The small molecule below binds the protein below.
Small molecule (SMILES): O=C([O-])[C@H](O)/C=C(/[O-])O

Binding-site contacts:
Ligand atom O1A contacts residue PHE119 of chain 1.E at 3.7 Å.
Ligand atom C1 contacts residue PHE119 of chain 1.E at 3.9 Å (hydrophobic).
Ligand atom O4A contacts residue GLY402 of chain 1.E at 2.5 Å (h-bond).
Ligand atom O1B contacts residue THR254 of chain 1.E at 3.4 Å.
Ligand atom O4B contacts residue FAD1 of chain 1.U at 3.4 Å.
Ligand atom C4 contacts residue FAD1 of chain 1.U at 3.2 Å.
Ligand atom C1 contacts residue HIS242 of chain 1.E at 3.6 Å.
Ligand atom O1A contacts residue FAD1 of chain 1.U at 3.5 Å (h-bond).
Ligand atom O2 contacts residue HIS354 of chain 1.E at 3.3 Å (h-bond).
Ligand atom O1A contacts residue GLU255 of chain 1.E at 3.4 Å (salt-bridge).
Ligand atom O2 contacts residue ARG286 of chain 1.E at 2.8 Å (salt-bridge).
Ligand atom C3 contacts residue FAD1 of chain 1.U at 2.9 Å.
Ligand atom O2 contacts residue HIS242 of chain 1.E at 2.9 Å.
Ligand atom O4A contacts residue ARG399 of chain 1.E at 3.0 Å (salt-bridge).
Ligand atom C3 contacts residue ARG286 of chain 1.E at 2.9 Å.
Ligand atom C4 contacts residue ARG286 of chain 1.E at 3.0 Å.
Ligand atom O1A contacts residue GLY51 of chain 1.E at 2.8 Å (h-bond).
Ligand atom C2 contacts residue ARG286 of chain 1.E at 3.2 Å.
Ligand atom C2 contacts residue FAD1 of chain 1.U at 3.3 Å.
Ligand atom C4 contacts residue GLY402 of chain 1.E at 3.7 Å.
Ligand atom O4B contacts residue ARG286 of chain 1.E at 2.7 Å (salt-bridge).
Ligand atom C1 contacts residue GLU255 of chain 1.E at 3.3 Å.
Ligand atom C4 contacts residue ARG399 of chain 1.E at 3.6 Å.
Ligand atom O4A contacts residue ARG286 of chain 1.E at 3.6 Å.
Ligand atom O1B contacts residue HIS242 of chain 1.E at 2.5 Å (h-bond).
Ligand atom O4A contacts residue GLY401 of chain 1.E at 3.3 Å.
Ligand atom C1 contacts residue ARG286 of chain 1.E at 3.5 Å.
Ligand atom C4 contacts residue GLY401 of chain 1.E at 3.9 Å.
Ligand atom C1 contacts residue THR254 of chain 1.E at 3.4 Å.
Ligand atom O4B contacts residue HIS354 of chain 1.E at 2.9 Å (h-bond).
Ligand atom O1B contacts residue GLU255 of chain 1.E at 2.6 Å (salt-bridge).
Ligand atom O1B contacts residue ARG286 of chain 1.E at 3.2 Å (salt-bridge).
Ligand atom O1A contacts residue GLN50 of chain 1.E at 4.0 Å.
Ligand atom O4B contacts residue ARG399 of chain 1.E at 2.7 Å (salt-bridge).
Ligand atom C3 contacts residue PHE119 of chain 1.E at 3.9 Å (hydrophobic).
Ligand atom O2 contacts residue LEU252 of chain 1.E at 3.8 Å.
Ligand atom C1 contacts residue GLY51 of chain 1.E at 4.0 Å.
Ligand atom O1A contacts residue THR254 of chain 1.E at 2.5 Å (h-bond).
Ligand atom O4A contacts residue FAD1 of chain 1.U at 2.8 Å.
Ligand atom C2 contacts residue HIS242 of chain 1.E at 3.9 Å.

Sequence of chain 1.E:
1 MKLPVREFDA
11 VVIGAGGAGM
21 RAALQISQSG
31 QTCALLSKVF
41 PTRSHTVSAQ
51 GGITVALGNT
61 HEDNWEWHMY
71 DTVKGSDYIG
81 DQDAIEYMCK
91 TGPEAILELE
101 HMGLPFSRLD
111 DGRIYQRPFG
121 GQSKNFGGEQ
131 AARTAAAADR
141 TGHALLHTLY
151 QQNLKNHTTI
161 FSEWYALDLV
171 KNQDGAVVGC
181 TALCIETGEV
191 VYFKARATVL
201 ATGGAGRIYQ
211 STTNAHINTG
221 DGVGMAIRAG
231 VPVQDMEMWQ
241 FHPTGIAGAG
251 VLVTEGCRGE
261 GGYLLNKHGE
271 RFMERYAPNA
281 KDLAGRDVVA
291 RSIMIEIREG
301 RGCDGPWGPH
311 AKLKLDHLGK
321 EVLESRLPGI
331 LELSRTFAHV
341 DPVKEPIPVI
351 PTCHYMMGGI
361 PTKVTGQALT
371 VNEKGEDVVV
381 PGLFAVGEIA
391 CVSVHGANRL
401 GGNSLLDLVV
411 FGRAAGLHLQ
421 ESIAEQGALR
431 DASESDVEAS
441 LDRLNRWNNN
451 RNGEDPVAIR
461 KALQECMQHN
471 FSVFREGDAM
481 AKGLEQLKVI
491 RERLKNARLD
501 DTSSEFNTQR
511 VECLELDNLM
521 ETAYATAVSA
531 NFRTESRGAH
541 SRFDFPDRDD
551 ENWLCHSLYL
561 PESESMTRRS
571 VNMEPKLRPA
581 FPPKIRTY